The protein below binds the small molecule below.
Small molecule (SMILES): Nc1ncnc2[nH]cnc12

Sequence of chain 3.A:
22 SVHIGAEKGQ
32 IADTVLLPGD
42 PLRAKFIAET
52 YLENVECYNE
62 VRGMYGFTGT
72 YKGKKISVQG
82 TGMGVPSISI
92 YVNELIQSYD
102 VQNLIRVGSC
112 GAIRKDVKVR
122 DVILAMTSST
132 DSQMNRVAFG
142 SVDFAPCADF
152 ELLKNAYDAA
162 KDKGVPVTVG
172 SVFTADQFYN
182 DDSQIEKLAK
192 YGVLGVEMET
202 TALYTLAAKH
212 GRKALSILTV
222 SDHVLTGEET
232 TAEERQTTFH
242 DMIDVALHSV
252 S

Binding-site contacts:
Ligand atom N7 contacts residue ASP223 of chain 3.A at 3.9 Å.
Ligand atom C4 contacts residue GLY112 of chain 3.A at 4.1 Å.
Ligand atom C8 contacts residue PHE179 of chain 3.A at 4.2 Å (hydrophobic).
Ligand atom N9 contacts residue ASP223 of chain 3.A at 4.3 Å.
Ligand atom C2 contacts residue PHE179 of chain 3.A at 3.8 Å (hydrophobic).
Ligand atom C8 contacts residue CYS111 of chain 3.A at 4.3 Å (hydrophobic).
Ligand atom N1 contacts residue MET199 of chain 3.A at 4.2 Å.
Ligand atom N9 contacts residue PHE179 of chain 3.A at 4.1 Å.
Ligand atom C6 contacts residue VAL197 of chain 3.A at 4.2 Å (hydrophobic).
Ligand atom N3 contacts residue PHE179 of chain 3.A at 4.0 Å.
Ligand atom C4 contacts residue PHE179 of chain 3.A at 3.6 Å (hydrophobic).
Ligand atom C2 contacts residue VAL197 of chain 3.A at 3.9 Å (hydrophobic).
Ligand atom C5 contacts residue VAL197 of chain 3.A at 4.3 Å (hydrophobic).
Ligand atom N9 contacts residue VAL197 of chain 3.A at 4.0 Å.
Ligand atom C2 contacts residue MET199 of chain 3.A at 3.4 Å (hydrophobic).
Ligand atom N7 contacts residue GLY112 of chain 3.A at 4.3 Å.
Ligand atom C2 contacts residue GLU198 of chain 3.A at 3.7 Å.
Ligand atom C5 contacts residue PHE179 of chain 3.A at 3.5 Å (hydrophobic).
Ligand atom N7 contacts residue PHE179 of chain 3.A at 3.9 Å.
Ligand atom N9 contacts residue GLY112 of chain 3.A at 3.5 Å (h-bond).
Ligand atom N3 contacts residue GLU198 of chain 3.A at 3.5 Å.
Ligand atom N9 contacts residue SER222 of chain 3.A at 4.2 Å.
Ligand atom C8 contacts residue SER222 of chain 3.A at 4.1 Å.
Ligand atom C8 contacts residue GLY112 of chain 3.A at 3.7 Å.
Ligand atom N1 contacts residue VAL197 of chain 3.A at 3.7 Å.
Ligand atom N1 contacts residue PHE179 of chain 3.A at 3.6 Å.
Ligand atom N6 contacts residue PHE179 of chain 3.A at 3.3 Å (h-bond).
Ligand atom C8 contacts residue ASP223 of chain 3.A at 3.2 Å.
Ligand atom N3 contacts residue MET199 of chain 3.A at 4.1 Å.
Ligand atom C4 contacts residue VAL197 of chain 3.A at 3.6 Å (hydrophobic).
Ligand atom N3 contacts residue VAL197 of chain 3.A at 3.4 Å (h-bond).
Ligand atom N7 contacts residue VAL225 of chain 3.A at 3.8 Å.
Ligand atom N9 contacts residue CYS111 of chain 3.A at 4.0 Å.
Ligand atom C6 contacts residue PHE179 of chain 3.A at 3.7 Å (hydrophobic).
Ligand atom C8 contacts residue VAL225 of chain 3.A at 4.5 Å (hydrophobic).